A protein and the small-molecule ligand that binds it are described below.
Small molecule (SMILES): C[C@@H]1CCO[C@H]2Cn3cc(C(=O)NCc4ccc(F)cc4F)c(=O)c(O)c3C(=O)N12

Binding-site contacts:
Ligand atom OAB contacts residue PRO146 of chain 1.I at 4.2 Å.
Ligand atom CAM contacts residue GLY119 of chain 1.I at 4.1 Å.
Ligand atom OAC contacts residue ASP117 of chain 1.I at 3.0 Å (salt-bridge).
Ligand atom CAL contacts residue TYR144 of chain 1.I at 4.2 Å (hydrophobic).
Ligand atom CAV contacts residue PRO146 of chain 1.I at 4.2 Å (hydrophobic).
Ligand atom FAF contacts residue GLN147 of chain 1.I at 3.0 Å.
Ligand atom OAD contacts residue GLU153 of chain 1.I at 2.8 Å (salt-bridge).
Ligand atom OAE contacts residue GLU153 of chain 1.I at 3.4 Å (salt-bridge).
Ligand atom OAE contacts residue MG1 of chain 1.CA at 2.1 Å.
Ligand atom OAE contacts residue ASP65 of chain 1.I at 3.3 Å (salt-bridge).
Ligand atom FAG contacts residue PRO146 of chain 1.I at 4.0 Å.
Ligand atom OAE contacts residue MG1 of chain 1.BA at 2.1 Å.
Ligand atom OAC contacts residue MG1 of chain 1.BA at 2.0 Å.
Ligand atom CAU contacts residue PRO146 of chain 1.I at 3.8 Å (hydrophobic).
Ligand atom CAX contacts residue MG1 of chain 1.CA at 4.1 Å.
Ligand atom CAR contacts residue PRO146 of chain 1.I at 4.2 Å (hydrophobic).
Ligand atom CAX contacts residue PRO146 of chain 1.I at 4.4 Å (hydrophobic).
Ligand atom OAC contacts residue ASP65 of chain 1.I at 4.1 Å.
Ligand atom CAT contacts residue PRO146 of chain 1.I at 4.0 Å (hydrophobic).
Ligand atom CAS contacts residue ASP117 of chain 1.I at 3.8 Å.
Ligand atom NBC contacts residue MG1 of chain 1.BA at 4.2 Å.
Ligand atom CAT contacts residue GLN147 of chain 1.I at 4.0 Å.
Ligand atom CAW contacts residue MG1 of chain 1.BA at 3.2 Å.
Ligand atom CAJ contacts residue PRO146 of chain 1.I at 3.6 Å (hydrophobic).
Ligand atom CAZ contacts residue MG1 of chain 1.CA at 2.8 Å.
Ligand atom FAG contacts residue GLU153 of chain 1.I at 3.2 Å.
Ligand atom CAU contacts residue GLU153 of chain 1.I at 4.3 Å.
Ligand atom CAW contacts residue GLU153 of chain 1.I at 4.0 Å.
Ligand atom CAH contacts residue GLN147 of chain 1.I at 4.3 Å.
Ligand atom CAM contacts residue ASN118 of chain 1.I at 4.2 Å.
Ligand atom OAE contacts residue ASP117 of chain 1.I at 3.4 Å (salt-bridge).
Ligand atom CAY contacts residue MG1 of chain 1.CA at 4.2 Å.
Ligand atom CAW contacts residue ASP117 of chain 1.I at 4.2 Å.
Ligand atom CAY contacts residue MG1 of chain 1.BA at 3.6 Å.
Ligand atom CAW contacts residue MG1 of chain 1.CA at 2.8 Å.
Ligand atom OAQ contacts residue TYR144 of chain 1.I at 4.1 Å.
Ligand atom OAD contacts residue ASP65 of chain 1.I at 4.1 Å.
Ligand atom CAS contacts residue MG1 of chain 1.BA at 3.1 Å.
Ligand atom CAZ contacts residue GLU153 of chain 1.I at 3.6 Å.
Ligand atom OAD contacts residue MG1 of chain 1.CA at 2.0 Å.

Sequence of chain 1.I:
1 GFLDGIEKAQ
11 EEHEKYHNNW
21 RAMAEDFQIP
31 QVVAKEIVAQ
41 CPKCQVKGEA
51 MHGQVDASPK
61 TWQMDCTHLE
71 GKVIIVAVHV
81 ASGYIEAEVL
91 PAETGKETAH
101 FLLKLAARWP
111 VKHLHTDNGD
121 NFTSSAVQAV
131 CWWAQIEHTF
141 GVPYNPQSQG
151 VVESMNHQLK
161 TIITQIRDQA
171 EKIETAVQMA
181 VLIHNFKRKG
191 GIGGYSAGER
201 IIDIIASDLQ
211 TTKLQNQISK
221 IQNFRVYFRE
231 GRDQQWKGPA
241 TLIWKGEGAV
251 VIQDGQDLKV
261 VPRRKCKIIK